Binding-site contacts:
Ligand atom C2 contacts residue ASN154 of chain 3.A at 2.5 Å.
Ligand atom O7 contacts residue ASN154 of chain 3.A at 3.6 Å.
Ligand atom N2 contacts residue SER156 of chain 3.A at 4.2 Å.
Ligand atom C1 contacts residue SER156 of chain 3.A at 3.3 Å.
Ligand atom C7 contacts residue ASN154 of chain 3.A at 3.4 Å.
Ligand atom C5 contacts residue SER156 of chain 3.A at 3.9 Å.
Ligand atom N2 contacts residue ASN154 of chain 3.A at 3.0 Å (h-bond).
Ligand atom C8 contacts residue ASN154 of chain 3.A at 3.9 Å.
Ligand atom C1 contacts residue ASN154 of chain 3.A at 1.4 Å.
Ligand atom O5 contacts residue SER156 of chain 3.A at 3.9 Å.
Ligand atom C4 contacts residue ASN154 of chain 3.A at 4.2 Å.
Ligand atom O5 contacts residue ASN154 of chain 3.A at 2.4 Å (h-bond).
Ligand atom C2 contacts residue SER156 of chain 3.A at 4.3 Å.
Ligand atom C5 contacts residue ASN154 of chain 3.A at 3.6 Å.
Ligand atom C3 contacts residue ASN154 of chain 3.A at 3.9 Å.

Sequence of chain 3.A:
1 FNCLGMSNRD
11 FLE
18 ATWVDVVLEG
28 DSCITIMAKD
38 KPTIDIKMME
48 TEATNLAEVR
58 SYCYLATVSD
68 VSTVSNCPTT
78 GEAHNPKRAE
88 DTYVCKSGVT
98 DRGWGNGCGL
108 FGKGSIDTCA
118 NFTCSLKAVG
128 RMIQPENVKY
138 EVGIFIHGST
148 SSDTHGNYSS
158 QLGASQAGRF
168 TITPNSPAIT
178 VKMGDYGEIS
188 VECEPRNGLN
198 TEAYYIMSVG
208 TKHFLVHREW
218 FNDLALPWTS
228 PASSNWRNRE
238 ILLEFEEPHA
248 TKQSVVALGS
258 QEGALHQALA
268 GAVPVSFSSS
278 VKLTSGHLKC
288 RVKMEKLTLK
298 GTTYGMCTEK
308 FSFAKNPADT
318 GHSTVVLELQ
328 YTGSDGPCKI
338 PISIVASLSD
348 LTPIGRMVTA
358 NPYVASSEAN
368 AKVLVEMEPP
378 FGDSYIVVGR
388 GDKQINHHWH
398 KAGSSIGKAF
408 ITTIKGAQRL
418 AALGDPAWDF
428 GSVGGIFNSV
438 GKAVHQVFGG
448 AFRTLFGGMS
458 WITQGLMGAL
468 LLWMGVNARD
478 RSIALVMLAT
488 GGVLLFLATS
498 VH

A protein and the small-molecule ligand that binds it are described below.
Small molecule (SMILES): CC(=O)N[C@@H]1[C@@H](O)[C@H](O)[C@@H](CO)O[C@H]1O